Binding-site contacts:
Ligand atom OXT contacts residue GLN422 of chain 1.F at 3.2 Å (h-bond).
Ligand atom C contacts residue SER98 of chain 1.F at 4.5 Å.
Ligand atom O contacts residue PHE97 of chain 1.F at 4.3 Å.
Ligand atom C contacts residue ILE99 of chain 1.F at 4.0 Å (hydrophobic).
Ligand atom N contacts residue TYR239 of chain 1.F at 4.0 Å.
Ligand atom OXT contacts residue ILE99 of chain 1.F at 4.3 Å.
Ligand atom N contacts residue GLN422 of chain 1.F at 2.9 Å (h-bond).
Ligand atom C contacts residue TYR142 of chain 1.F at 4.4 Å (hydrophobic).
Ligand atom C contacts residue PHE420 of chain 1.F at 4.0 Å (hydrophobic).
Ligand atom O contacts residue ILE99 of chain 1.F at 2.9 Å (h-bond).
Ligand atom CA contacts residue PHE420 of chain 1.F at 4.0 Å (hydrophobic).
Ligand atom C contacts residue ASP419 of chain 1.F at 4.2 Å.
Ligand atom C contacts residue PHE97 of chain 1.F at 4.4 Å (hydrophobic).
Ligand atom CA contacts residue PHE97 of chain 1.F at 3.7 Å (hydrophobic).
Ligand atom OXT contacts residue TYR239 of chain 1.F at 4.0 Å.
Ligand atom N contacts residue TRP166 of chain 1.F at 4.1 Å.
Ligand atom N contacts residue TYR142 of chain 1.F at 3.9 Å.
Ligand atom O contacts residue SER98 of chain 1.F at 3.5 Å.
Ligand atom O contacts residue PHE420 of chain 1.F at 4.1 Å.
Ligand atom O contacts residue ASP419 of chain 1.F at 3.5 Å (salt-bridge).
Ligand atom C contacts residue GLN422 of chain 1.F at 3.9 Å.
Ligand atom CA contacts residue GLN422 of chain 1.F at 4.0 Å.
Ligand atom OXT contacts residue TYR421 of chain 1.F at 3.7 Å.
Ligand atom OXT contacts residue TYR142 of chain 1.F at 4.3 Å.
Ligand atom OXT contacts residue ASP419 of chain 1.F at 4.5 Å.
Ligand atom N contacts residue PHE97 of chain 1.F at 4.4 Å.
Ligand atom OXT contacts residue PHE420 of chain 1.F at 4.0 Å.
Ligand atom CA contacts residue TYR142 of chain 1.F at 4.3 Å (hydrophobic).

The protein below binds the small molecule below.
Small molecule (SMILES): NCC(=O)O

Sequence of chain 1.F:
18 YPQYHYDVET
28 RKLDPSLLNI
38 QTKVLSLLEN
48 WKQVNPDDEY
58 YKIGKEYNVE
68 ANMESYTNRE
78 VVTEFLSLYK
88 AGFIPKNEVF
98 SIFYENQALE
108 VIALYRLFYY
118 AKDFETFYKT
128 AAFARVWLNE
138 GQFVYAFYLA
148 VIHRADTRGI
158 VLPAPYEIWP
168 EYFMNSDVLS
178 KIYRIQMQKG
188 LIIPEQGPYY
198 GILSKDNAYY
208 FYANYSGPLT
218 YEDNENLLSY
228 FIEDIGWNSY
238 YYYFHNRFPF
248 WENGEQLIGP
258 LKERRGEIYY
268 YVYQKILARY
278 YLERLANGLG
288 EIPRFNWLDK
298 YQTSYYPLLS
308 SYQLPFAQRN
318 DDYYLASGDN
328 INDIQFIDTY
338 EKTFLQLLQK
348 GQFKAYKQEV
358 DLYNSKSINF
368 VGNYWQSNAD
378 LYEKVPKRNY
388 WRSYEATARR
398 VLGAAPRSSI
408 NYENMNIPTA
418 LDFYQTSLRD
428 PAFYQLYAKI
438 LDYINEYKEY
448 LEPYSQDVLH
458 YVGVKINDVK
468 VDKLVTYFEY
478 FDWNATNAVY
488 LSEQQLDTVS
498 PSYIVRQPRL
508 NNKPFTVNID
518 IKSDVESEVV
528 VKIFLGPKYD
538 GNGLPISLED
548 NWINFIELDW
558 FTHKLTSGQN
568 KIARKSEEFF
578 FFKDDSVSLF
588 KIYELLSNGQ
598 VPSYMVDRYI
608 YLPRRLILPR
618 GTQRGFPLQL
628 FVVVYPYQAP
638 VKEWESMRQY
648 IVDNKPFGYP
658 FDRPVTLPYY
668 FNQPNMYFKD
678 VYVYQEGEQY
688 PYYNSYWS